Binding-site contacts:
Ligand atom N15 contacts residue ASP202 of chain 1.B at 3.2 Å (salt-bridge).
Ligand atom C1 contacts residue VAL137 of chain 1.B at 3.5 Å (hydrophobic).
Ligand atom C23 contacts residue ARG84 of chain 1.B at 3.4 Å.
Ligand atom C23 contacts residue VAL90 of chain 1.B at 3.3 Å (hydrophobic).
Ligand atom C3 contacts residue LEU205 of chain 1.B at 3.4 Å (hydrophobic).
Ligand atom C5 contacts residue ALA215 of chain 1.B at 3.9 Å (hydrophobic).
Ligand atom CL24 contacts residue GLY85 of chain 1.B at 3.9 Å.
Ligand atom C10 contacts residue ALA215 of chain 1.B at 3.9 Å (hydrophobic).
Ligand atom C6 contacts residue LEU205 of chain 1.B at 3.0 Å (hydrophobic).
Ligand atom O27 contacts residue ASP202 of chain 1.B at 3.1 Å (salt-bridge).
Ligand atom C13 contacts residue ASP202 of chain 1.B at 3.8 Å.
Ligand atom CL24 contacts residue GLY88 of chain 1.B at 3.9 Å.
Ligand atom C21 contacts residue GLY85 of chain 1.B at 3.6 Å.
Ligand atom C23 contacts residue GLY85 of chain 1.B at 3.9 Å.
Ligand atom C12 contacts residue ASP202 of chain 1.B at 3.8 Å.
Ligand atom C9 contacts residue VAL90 of chain 1.B at 3.8 Å (hydrophobic).
Ligand atom O25 contacts residue ALA103 of chain 1.B at 3.6 Å.
Ligand atom CL24 contacts residue LYS105 of chain 1.B at 3.7 Å.
Ligand atom C19 contacts residue ASP216 of chain 1.B at 3.9 Å.
Ligand atom C3 contacts residue ALA103 of chain 1.B at 3.8 Å (hydrophobic).
Ligand atom N11 contacts residue VAL90 of chain 1.B at 3.8 Å.
Ligand atom C10 contacts residue LEU205 of chain 1.B at 3.9 Å (hydrophobic).
Ligand atom C20 contacts residue ASP216 of chain 1.B at 3.7 Å.
Ligand atom O25 contacts residue MET156 of chain 1.B at 3.2 Å (h-bond).
Ligand atom C7 contacts residue LEU205 of chain 1.B at 3.1 Å (hydrophobic).
Ligand atom C22 contacts residue ARG84 of chain 1.B at 3.3 Å.
Ligand atom N2 contacts residue ALA103 of chain 1.B at 3.7 Å.
Ligand atom C1 contacts residue MET153 of chain 1.B at 3.7 Å (hydrophobic).
Ligand atom C5 contacts residue LEU205 of chain 1.B at 3.4 Å (hydrophobic).
Ligand atom C22 contacts residue GLY85 of chain 1.B at 3.3 Å.
Ligand atom O25 contacts residue LEU205 of chain 1.B at 3.7 Å.
Ligand atom C22 contacts residue VAL90 of chain 1.B at 3.2 Å (hydrophobic).
Ligand atom C8 contacts residue LEU205 of chain 1.B at 3.6 Å (hydrophobic).
Ligand atom C4 contacts residue ALA215 of chain 1.B at 3.5 Å (hydrophobic).
Ligand atom C14 contacts residue ASP202 of chain 1.B at 2.7 Å.
Ligand atom C18 contacts residue ARG84 of chain 1.B at 4.0 Å.
Ligand atom C4 contacts residue MET153 of chain 1.B at 3.9 Å (hydrophobic).
Ligand atom N2 contacts residue MET156 of chain 1.B at 4.0 Å.
Ligand atom N2 contacts residue GLU154 of chain 1.B at 3.6 Å (salt-bridge).
Ligand atom CL24 contacts residue GLU89 of chain 1.B at 3.8 Å.

Sequence of chain 1.B:
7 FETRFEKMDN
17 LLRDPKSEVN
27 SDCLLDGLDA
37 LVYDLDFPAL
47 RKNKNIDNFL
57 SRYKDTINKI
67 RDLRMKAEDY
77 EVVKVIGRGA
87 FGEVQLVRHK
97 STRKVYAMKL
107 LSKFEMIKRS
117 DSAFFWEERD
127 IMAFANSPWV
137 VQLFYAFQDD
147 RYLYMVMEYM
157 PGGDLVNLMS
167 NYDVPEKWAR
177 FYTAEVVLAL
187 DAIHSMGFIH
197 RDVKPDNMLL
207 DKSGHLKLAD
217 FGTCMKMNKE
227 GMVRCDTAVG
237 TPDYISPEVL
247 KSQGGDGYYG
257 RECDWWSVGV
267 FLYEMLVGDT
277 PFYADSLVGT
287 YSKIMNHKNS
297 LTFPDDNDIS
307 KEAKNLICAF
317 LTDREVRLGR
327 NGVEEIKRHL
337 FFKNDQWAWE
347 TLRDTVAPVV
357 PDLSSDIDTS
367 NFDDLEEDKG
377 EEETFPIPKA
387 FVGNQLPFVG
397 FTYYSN

This small molecule binds to this protein.
Small molecule (SMILES): O=C1N=CCc2cc(NC(=O)[C@@H]3CNC[C@H]3c3ccc(Cl)cc3)c(Cl)cc21